The protein below binds the small molecule below.
Small molecule (SMILES): Cc1cc(-c2noc(C(F)(F)F)n2)ccc1OCCCc1cc(C(=O)N(C)C)no1

Sequence of chain 1.A:
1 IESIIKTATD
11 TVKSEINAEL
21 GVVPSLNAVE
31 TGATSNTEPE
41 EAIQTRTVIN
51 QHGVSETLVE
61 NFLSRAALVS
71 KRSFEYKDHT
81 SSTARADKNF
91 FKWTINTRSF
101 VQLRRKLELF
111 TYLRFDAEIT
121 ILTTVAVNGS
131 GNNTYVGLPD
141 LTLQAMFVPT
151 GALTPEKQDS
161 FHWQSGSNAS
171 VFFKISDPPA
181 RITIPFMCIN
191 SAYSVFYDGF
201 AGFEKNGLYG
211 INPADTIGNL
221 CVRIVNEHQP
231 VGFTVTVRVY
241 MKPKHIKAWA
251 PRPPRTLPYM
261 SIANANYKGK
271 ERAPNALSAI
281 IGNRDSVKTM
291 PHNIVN

Binding-site contacts:
Ligand atom N20 contacts residue ILE184 of chain 1.A at 3.8 Å.
Ligand atom O01 contacts residue THR97 of chain 1.A at 3.6 Å.
Ligand atom N20 contacts residue ILE182 of chain 1.A at 3.3 Å.
Ligand atom C04 contacts residue TYR193 of chain 1.A at 3.8 Å (hydrophobic).
Ligand atom F26 contacts residue MET146 of chain 1.A at 3.2 Å.
Ligand atom N19 contacts residue LEU220 of chain 1.A at 3.1 Å.
Ligand atom N02 contacts residue PHE115 of chain 1.A at 3.6 Å.
Ligand atom F26 contacts residue ALA145 of chain 1.A at 2.9 Å.
Ligand atom N02 contacts residue THR97 of chain 1.A at 3.4 Å.
Ligand atom C16 contacts residue ILE184 of chain 1.A at 3.2 Å (hydrophobic).
Ligand atom C05 contacts residue TYR193 of chain 1.A at 3.3 Å (hydrophobic).
Ligand atom C08 contacts residue ALA117 of chain 1.A at 3.8 Å (hydrophobic).
Ligand atom O10 contacts residue ILE95 of chain 1.A at 3.3 Å.
Ligand atom F24 contacts residue ALA169 of chain 1.A at 3.3 Å.
Ligand atom C13 contacts residue ILE119 of chain 1.A at 3.4 Å (hydrophobic).
Ligand atom F26 contacts residue ALA169 of chain 1.A at 2.5 Å.
Ligand atom C14 contacts residue ILE119 of chain 1.A at 3.6 Å (hydrophobic).
Ligand atom C29 contacts residue TYR193 of chain 1.A at 3.5 Å (hydrophobic).
Ligand atom F24 contacts residue ILE182 of chain 1.A at 3.6 Å.
Ligand atom C22 contacts residue ALA145 of chain 1.A at 3.6 Å (hydrophobic).
Ligand atom N20 contacts residue PHE147 of chain 1.A at 3.4 Å.
Ligand atom C07 contacts residue TYR193 of chain 1.A at 3.6 Å (hydrophobic).
Ligand atom O01 contacts residue PHE115 of chain 1.A at 3.5 Å.
Ligand atom C30 contacts residue TYR193 of chain 1.A at 3.8 Å (hydrophobic).
Ligand atom F25 contacts residue VAL171 of chain 1.A at 3.1 Å.
Ligand atom C12 contacts residue ILE119 of chain 1.A at 3.4 Å (hydrophobic).
Ligand atom C21 contacts residue PHE147 of chain 1.A at 3.8 Å (hydrophobic).
Ligand atom C29 contacts residue VAL195 of chain 1.A at 3.4 Å (hydrophobic).
Ligand atom C17 contacts residue ILE184 of chain 1.A at 3.4 Å (hydrophobic).
Ligand atom C08 contacts residue MET241 of chain 1.A at 3.6 Å (hydrophobic).
Ligand atom C22 contacts residue ALA169 of chain 1.A at 3.5 Å (hydrophobic).
Ligand atom O23 contacts residue LEU220 of chain 1.A at 3.2 Å.
Ligand atom C22 contacts residue PHE147 of chain 1.A at 3.8 Å (hydrophobic).
Ligand atom F26 contacts residue PHE147 of chain 1.A at 2.6 Å.
Ligand atom C29 contacts residue SER194 of chain 1.A at 3.5 Å.
Ligand atom C30 contacts residue PHE115 of chain 1.A at 3.6 Å (hydrophobic).
Ligand atom N28 contacts residue TYR193 of chain 1.A at 3.4 Å.
Ligand atom C06 contacts residue TYR193 of chain 1.A at 3.8 Å (hydrophobic).
Ligand atom F25 contacts residue ALA145 of chain 1.A at 3.0 Å.
Ligand atom C21 contacts residue ILE182 of chain 1.A at 3.4 Å (hydrophobic).

Sequence of chain 1.B:
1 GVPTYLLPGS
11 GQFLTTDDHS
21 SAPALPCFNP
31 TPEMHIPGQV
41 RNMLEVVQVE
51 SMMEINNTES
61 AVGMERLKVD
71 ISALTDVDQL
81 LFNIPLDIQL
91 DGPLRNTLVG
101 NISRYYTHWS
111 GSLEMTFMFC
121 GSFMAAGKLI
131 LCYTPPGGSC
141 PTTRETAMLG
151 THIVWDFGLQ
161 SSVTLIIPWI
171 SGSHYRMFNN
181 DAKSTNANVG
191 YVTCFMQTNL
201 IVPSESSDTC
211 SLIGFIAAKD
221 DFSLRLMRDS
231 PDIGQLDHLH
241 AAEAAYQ